Sequence of chain 1.A:
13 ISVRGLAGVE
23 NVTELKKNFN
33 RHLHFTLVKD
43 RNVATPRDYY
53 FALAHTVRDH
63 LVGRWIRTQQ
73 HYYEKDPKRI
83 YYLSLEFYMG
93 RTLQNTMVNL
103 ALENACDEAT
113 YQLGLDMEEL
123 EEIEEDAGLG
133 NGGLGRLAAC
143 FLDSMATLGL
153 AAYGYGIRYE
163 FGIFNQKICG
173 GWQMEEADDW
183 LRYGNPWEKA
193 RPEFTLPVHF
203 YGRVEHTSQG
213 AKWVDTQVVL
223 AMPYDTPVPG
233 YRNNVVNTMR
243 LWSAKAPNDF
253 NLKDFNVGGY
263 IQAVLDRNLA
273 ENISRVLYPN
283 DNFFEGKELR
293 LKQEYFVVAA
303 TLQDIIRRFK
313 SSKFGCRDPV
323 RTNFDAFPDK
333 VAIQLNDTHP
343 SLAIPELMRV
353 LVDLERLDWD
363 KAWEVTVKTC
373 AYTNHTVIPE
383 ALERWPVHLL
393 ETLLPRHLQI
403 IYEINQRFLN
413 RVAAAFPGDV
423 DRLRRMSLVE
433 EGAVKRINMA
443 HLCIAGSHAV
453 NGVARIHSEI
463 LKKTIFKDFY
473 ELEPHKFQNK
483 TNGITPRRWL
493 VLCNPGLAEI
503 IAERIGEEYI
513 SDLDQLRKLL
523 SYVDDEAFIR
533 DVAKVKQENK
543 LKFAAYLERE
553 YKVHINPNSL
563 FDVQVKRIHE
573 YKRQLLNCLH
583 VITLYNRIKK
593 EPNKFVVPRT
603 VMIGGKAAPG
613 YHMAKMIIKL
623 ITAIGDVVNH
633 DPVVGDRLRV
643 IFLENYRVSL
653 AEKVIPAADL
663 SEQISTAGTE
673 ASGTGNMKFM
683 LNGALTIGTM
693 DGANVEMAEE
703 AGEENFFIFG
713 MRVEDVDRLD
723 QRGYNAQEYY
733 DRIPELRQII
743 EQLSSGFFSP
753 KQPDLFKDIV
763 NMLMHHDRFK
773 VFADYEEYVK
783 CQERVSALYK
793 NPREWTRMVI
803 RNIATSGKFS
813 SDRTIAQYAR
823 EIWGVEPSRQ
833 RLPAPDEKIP

The protein below binds the small molecule below.
Small molecule (SMILES): CN1CC[C@H](c2c(O)cc(O)c3c(=O)cc(-c4ccccc4Cl)oc23)[C@H](O)C1

Binding-site contacts:
Ligand atom O4 contacts residue ALA610 of chain 1.A at 3.4 Å.
Ligand atom C6 contacts residue GLY612 of chain 1.A at 3.3 Å.
Ligand atom O5 contacts residue TYR613 of chain 1.A at 3.4 Å (h-bond).
Ligand atom O4 contacts residue TYR613 of chain 1.A at 3.6 Å.
Ligand atom C23 contacts residue GLU382 of chain 1.A at 3.4 Å.
Ligand atom O4 contacts residue PHE285 of chain 1.A at 3.6 Å.
Ligand atom O5 contacts residue PHE285 of chain 1.A at 3.9 Å.
Ligand atom C13 contacts residue PHE285 of chain 1.A at 3.9 Å (hydrophobic).
Ligand atom C4 contacts residue TYR613 of chain 1.A at 3.5 Å (hydrophobic).
Ligand atom C6 contacts residue PHE285 of chain 1.A at 3.7 Å (hydrophobic).
Ligand atom CL1 contacts residue GLU572 of chain 1.A at 3.3 Å.
Ligand atom C3 contacts residue PHE285 of chain 1.A at 3.6 Å (hydrophobic).
Ligand atom CL1 contacts residue TYR613 of chain 1.A at 3.3 Å.
Ligand atom C10 contacts residue PHE285 of chain 1.A at 3.5 Å (hydrophobic).
Ligand atom C23 contacts residue ARG770 of chain 1.A at 3.5 Å.
Ligand atom O5 contacts residue GLY612 of chain 1.A at 3.7 Å.
Ligand atom C5 contacts residue TYR613 of chain 1.A at 3.6 Å (hydrophobic).
Ligand atom C26 contacts residue HIS571 of chain 1.A at 3.8 Å.
Ligand atom C5 contacts residue PHE285 of chain 1.A at 3.6 Å (hydrophobic).
Ligand atom C26 contacts residue GLU382 of chain 1.A at 3.5 Å.
Ligand atom O1 contacts residue PHE285 of chain 1.A at 3.5 Å.
Ligand atom C8 contacts residue PHE285 of chain 1.A at 3.5 Å (hydrophobic).
Ligand atom C7 contacts residue PHE285 of chain 1.A at 3.7 Å (hydrophobic).
Ligand atom C10 contacts residue TYR613 of chain 1.A at 3.7 Å (hydrophobic).
Ligand atom C22 contacts residue GLU382 of chain 1.A at 3.9 Å.
Ligand atom C6 contacts residue TYR613 of chain 1.A at 3.8 Å (hydrophobic).
Ligand atom C2 contacts residue PHE285 of chain 1.A at 3.5 Å (hydrophobic).
Ligand atom C25 contacts residue ILE380 of chain 1.A at 3.6 Å (hydrophobic).
Ligand atom C24 contacts residue GLU382 of chain 1.A at 3.5 Å.
Ligand atom C2 contacts residue TYR613 of chain 1.A at 3.9 Å (hydrophobic).
Ligand atom C26 contacts residue ASN284 of chain 1.A at 3.4 Å.
Ligand atom C9 contacts residue PHE285 of chain 1.A at 3.4 Å (hydrophobic).
Ligand atom C3 contacts residue TYR613 of chain 1.A at 3.6 Å (hydrophobic).
Ligand atom C25 contacts residue ASN284 of chain 1.A at 3.9 Å.
Ligand atom O5 contacts residue ALA610 of chain 1.A at 3.4 Å.
Ligand atom C25 contacts residue GLU382 of chain 1.A at 3.4 Å.
Ligand atom C9 contacts residue TYR613 of chain 1.A at 4.0 Å (hydrophobic).
Ligand atom C21 contacts residue GLU382 of chain 1.A at 3.8 Å.
Ligand atom C22 contacts residue TYR613 of chain 1.A at 3.6 Å (hydrophobic).
Ligand atom C4 contacts residue PHE285 of chain 1.A at 3.4 Å (hydrophobic).